Sequence of chain 1.A:
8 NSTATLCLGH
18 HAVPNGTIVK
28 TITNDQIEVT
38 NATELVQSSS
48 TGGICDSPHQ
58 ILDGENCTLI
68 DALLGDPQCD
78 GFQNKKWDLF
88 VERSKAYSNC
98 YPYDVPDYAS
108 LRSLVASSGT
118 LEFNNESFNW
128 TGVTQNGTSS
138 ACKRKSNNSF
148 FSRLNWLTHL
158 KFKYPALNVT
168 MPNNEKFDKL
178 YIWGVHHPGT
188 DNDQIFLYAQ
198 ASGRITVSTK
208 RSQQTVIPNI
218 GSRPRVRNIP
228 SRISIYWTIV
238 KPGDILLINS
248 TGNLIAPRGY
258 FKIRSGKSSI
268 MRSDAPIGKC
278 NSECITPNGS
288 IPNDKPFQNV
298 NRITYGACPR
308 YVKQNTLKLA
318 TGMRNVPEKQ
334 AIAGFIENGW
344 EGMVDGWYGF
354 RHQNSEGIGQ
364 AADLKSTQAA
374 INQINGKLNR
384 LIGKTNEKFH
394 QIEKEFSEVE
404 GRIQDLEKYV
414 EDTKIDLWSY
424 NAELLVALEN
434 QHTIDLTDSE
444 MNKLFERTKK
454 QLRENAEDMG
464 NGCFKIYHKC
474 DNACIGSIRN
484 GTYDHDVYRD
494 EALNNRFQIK

Sequence of chain 3.A:
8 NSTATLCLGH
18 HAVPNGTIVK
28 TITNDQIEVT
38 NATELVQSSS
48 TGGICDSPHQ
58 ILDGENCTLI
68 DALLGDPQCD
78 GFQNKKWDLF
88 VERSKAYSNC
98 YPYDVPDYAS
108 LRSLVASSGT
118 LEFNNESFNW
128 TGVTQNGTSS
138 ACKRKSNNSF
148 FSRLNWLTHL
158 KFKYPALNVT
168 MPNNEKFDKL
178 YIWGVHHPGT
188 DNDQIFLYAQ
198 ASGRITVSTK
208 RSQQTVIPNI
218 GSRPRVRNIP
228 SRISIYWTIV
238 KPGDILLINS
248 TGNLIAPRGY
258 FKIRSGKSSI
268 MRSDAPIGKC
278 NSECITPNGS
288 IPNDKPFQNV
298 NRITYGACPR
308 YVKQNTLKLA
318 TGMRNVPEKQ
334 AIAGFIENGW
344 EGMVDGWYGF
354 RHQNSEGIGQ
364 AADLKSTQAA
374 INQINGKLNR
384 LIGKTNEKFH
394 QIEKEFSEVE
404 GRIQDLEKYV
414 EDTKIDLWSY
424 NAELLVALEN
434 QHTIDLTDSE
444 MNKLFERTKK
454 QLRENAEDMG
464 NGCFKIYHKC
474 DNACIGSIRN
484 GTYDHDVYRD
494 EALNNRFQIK

This protein binds this small molecule.
Small molecule (SMILES): CC(=O)N[C@H]1[C@H](O[C@H]2[C@H](O)[C@@H](NC(C)=O)CO[C@@H]2CO)O[C@H](CO)[C@@H](O[C@H]2O[C@H](CO)[C@@H](O)[C@H](O)[C@@H]2O)[C@@H]1O

Binding-site contacts:
Ligand atom C4 contacts residue ASN165 of chain 3.A at 4.2 Å.
Ligand atom O5 contacts residue ASN165 of chain 3.A at 2.3 Å (h-bond).
Ligand atom C2 contacts residue SER219 of chain 1.A at 4.0 Å.
Ligand atom C2 contacts residue ARG222 of chain 1.A at 4.1 Å.
Ligand atom C7 contacts residue ARG222 of chain 1.A at 3.9 Å.
Ligand atom O7 contacts residue ASN165 of chain 3.A at 3.8 Å.
Ligand atom C5 contacts residue ASN165 of chain 3.A at 3.6 Å.
Ligand atom C7 contacts residue SER219 of chain 1.A at 3.6 Å.
Ligand atom C1 contacts residue SER219 of chain 1.A at 4.4 Å.
Ligand atom C8 contacts residue ILE242 of chain 3.A at 3.7 Å (hydrophobic).
Ligand atom O6 contacts residue ARG222 of chain 1.A at 3.4 Å (salt-bridge).
Ligand atom O5 contacts residue ARG222 of chain 1.A at 4.3 Å.
Ligand atom C7 contacts residue NAG1 of chain 3.C at 3.9 Å.
Ligand atom C7 contacts residue PRO221 of chain 1.A at 4.2 Å (hydrophobic).
Ligand atom C6 contacts residue LEU244 of chain 3.A at 4.5 Å (hydrophobic).
Ligand atom O3 contacts residue SER219 of chain 1.A at 4.2 Å.
Ligand atom O7 contacts residue ARG222 of chain 1.A at 2.8 Å (salt-bridge).
Ligand atom C7 contacts residue ASN165 of chain 3.A at 3.6 Å.
Ligand atom C5 contacts residue LEU244 of chain 3.A at 4.3 Å (hydrophobic).
Ligand atom C8 contacts residue THR187 of chain 1.A at 4.5 Å.
Ligand atom O5 contacts residue LEU244 of chain 3.A at 4.1 Å.
Ligand atom C8 contacts residue PRO221 of chain 1.A at 4.1 Å (hydrophobic).
Ligand atom O7 contacts residue NAG2 of chain 3.C at 4.5 Å.
Ligand atom C2 contacts residue ASN165 of chain 3.A at 2.5 Å.
Ligand atom C8 contacts residue ARG222 of chain 1.A at 4.3 Å.
Ligand atom C3 contacts residue ASN165 of chain 3.A at 3.8 Å.
Ligand atom C8 contacts residue NAG1 of chain 3.C at 3.6 Å.
Ligand atom C8 contacts residue SER219 of chain 1.A at 3.4 Å.
Ligand atom O7 contacts residue PRO221 of chain 1.A at 3.5 Å.
Ligand atom N2 contacts residue SER219 of chain 1.A at 3.0 Å (h-bond).
Ligand atom C8 contacts residue NAG2 of chain 3.C at 4.2 Å.
Ligand atom C3 contacts residue ARG222 of chain 1.A at 4.3 Å.
Ligand atom O7 contacts residue NAG1 of chain 3.C at 3.9 Å.
Ligand atom O3 contacts residue ASN225 of chain 1.A at 3.7 Å.
Ligand atom C4 contacts residue ARG222 of chain 1.A at 4.2 Å.
Ligand atom O7 contacts residue ARG220 of chain 1.A at 4.1 Å.
Ligand atom C1 contacts residue ASN165 of chain 3.A at 1.4 Å.
Ligand atom O3 contacts residue ARG222 of chain 1.A at 3.7 Å.
Ligand atom C3 contacts residue SER219 of chain 1.A at 3.9 Å.
Ligand atom N2 contacts residue ASN165 of chain 3.A at 3.0 Å (h-bond).